This protein binds this small molecule.
Small molecule (SMILES): CC(=O)N[C@H]1[C@H](O[C@H]2[C@H](O)[C@@H](NC(C)=O)CO[C@@H]2CO)O[C@H](CO)[C@@H](O)[C@@H]1O

Binding-site contacts:
Ligand atom C3 contacts residue ASN706 of chain 1.C at 2.9 Å.
Ligand atom C6 contacts residue ASN706 of chain 1.C at 3.1 Å.
Ligand atom C1 contacts residue ASN706 of chain 1.C at 1.4 Å.
Ligand atom C4 contacts residue ASN706 of chain 1.C at 3.5 Å.
Ligand atom O3 contacts residue ASN706 of chain 1.C at 2.6 Å (h-bond).
Ligand atom O6 contacts residue TYR793 of chain 1.A at 4.1 Å.
Ligand atom C4 contacts residue TYR793 of chain 1.A at 4.2 Å (hydrophobic).
Ligand atom O7 contacts residue ASN706 of chain 1.C at 4.4 Å.
Ligand atom O5 contacts residue ASN706 of chain 1.C at 2.4 Å (h-bond).
Ligand atom N2 contacts residue ASN706 of chain 1.C at 3.7 Å.
Ligand atom C3 contacts residue TYR793 of chain 1.A at 4.0 Å (hydrophobic).
Ligand atom C5 contacts residue ASN706 of chain 1.C at 3.1 Å.
Ligand atom O5 contacts residue TYR793 of chain 1.A at 4.3 Å.
Ligand atom O6 contacts residue ILE791 of chain 1.A at 4.2 Å.
Ligand atom O3 contacts residue TYR793 of chain 1.A at 3.2 Å.
Ligand atom C2 contacts residue ASN706 of chain 1.C at 2.4 Å.
Ligand atom C6 contacts residue TYR793 of chain 1.A at 4.2 Å (hydrophobic).
Ligand atom O6 contacts residue ASN706 of chain 1.C at 3.9 Å.

Sequence of chain 1.C:
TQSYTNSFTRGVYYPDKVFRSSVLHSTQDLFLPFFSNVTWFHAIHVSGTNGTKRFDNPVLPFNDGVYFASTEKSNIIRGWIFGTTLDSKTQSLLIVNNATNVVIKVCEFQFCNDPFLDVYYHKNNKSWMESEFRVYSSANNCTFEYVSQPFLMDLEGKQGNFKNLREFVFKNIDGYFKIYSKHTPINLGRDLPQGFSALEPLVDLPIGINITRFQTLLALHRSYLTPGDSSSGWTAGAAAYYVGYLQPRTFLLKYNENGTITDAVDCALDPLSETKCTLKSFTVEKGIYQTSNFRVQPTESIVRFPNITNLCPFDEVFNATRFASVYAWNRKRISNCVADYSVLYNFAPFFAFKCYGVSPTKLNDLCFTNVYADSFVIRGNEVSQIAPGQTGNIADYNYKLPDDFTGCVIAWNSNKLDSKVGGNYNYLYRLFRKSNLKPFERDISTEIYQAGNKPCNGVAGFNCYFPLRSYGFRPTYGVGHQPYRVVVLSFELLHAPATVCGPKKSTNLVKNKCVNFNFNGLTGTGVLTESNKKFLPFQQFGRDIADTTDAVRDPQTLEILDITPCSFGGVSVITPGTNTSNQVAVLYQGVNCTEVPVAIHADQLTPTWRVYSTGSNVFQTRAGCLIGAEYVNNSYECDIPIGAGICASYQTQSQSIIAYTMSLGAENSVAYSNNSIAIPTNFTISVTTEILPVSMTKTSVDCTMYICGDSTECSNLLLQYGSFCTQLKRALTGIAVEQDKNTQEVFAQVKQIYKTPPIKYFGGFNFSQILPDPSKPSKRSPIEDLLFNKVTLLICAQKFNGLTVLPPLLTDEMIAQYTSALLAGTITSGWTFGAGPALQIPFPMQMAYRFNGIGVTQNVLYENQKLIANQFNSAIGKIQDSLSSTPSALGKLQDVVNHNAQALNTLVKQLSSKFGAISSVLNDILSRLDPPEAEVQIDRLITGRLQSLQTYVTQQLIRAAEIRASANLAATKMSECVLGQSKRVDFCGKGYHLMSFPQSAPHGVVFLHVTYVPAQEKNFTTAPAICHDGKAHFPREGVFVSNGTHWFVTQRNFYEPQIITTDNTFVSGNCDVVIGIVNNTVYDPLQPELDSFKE

Sequence of chain 1.A:
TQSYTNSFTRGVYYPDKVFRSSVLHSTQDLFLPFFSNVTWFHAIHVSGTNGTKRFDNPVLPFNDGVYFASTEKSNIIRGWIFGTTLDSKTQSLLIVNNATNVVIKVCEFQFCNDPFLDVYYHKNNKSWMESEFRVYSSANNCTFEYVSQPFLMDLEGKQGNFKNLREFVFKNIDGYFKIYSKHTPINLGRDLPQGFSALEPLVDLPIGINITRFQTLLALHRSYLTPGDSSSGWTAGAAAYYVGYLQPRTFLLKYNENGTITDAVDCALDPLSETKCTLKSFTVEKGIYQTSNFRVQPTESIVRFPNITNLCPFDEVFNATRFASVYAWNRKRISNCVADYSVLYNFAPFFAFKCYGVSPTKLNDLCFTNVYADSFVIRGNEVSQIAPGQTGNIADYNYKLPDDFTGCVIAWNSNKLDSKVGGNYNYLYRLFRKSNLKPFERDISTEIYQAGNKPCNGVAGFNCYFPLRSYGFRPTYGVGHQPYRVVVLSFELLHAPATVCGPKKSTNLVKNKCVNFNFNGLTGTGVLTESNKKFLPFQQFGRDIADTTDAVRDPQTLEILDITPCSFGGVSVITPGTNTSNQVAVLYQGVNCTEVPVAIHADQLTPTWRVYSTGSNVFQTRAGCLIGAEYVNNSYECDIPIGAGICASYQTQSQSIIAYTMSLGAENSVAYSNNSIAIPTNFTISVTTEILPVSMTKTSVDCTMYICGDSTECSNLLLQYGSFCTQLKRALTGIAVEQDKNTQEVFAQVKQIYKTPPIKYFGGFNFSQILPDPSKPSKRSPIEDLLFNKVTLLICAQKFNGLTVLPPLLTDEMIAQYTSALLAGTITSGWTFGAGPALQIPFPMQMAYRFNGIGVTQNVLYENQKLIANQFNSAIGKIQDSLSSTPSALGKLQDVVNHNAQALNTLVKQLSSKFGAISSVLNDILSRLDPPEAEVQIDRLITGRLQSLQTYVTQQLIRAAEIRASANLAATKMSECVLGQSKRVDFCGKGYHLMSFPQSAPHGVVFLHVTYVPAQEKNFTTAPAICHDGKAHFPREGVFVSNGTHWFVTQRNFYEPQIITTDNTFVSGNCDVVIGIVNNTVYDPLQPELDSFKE